The protein below binds the small molecule below.
Small molecule (SMILES): CC(=O)N[C@@H]1[C@@H](O)[C@H](O)[C@@H](CO)O[C@H]1O

Sequence of chain 1.C:
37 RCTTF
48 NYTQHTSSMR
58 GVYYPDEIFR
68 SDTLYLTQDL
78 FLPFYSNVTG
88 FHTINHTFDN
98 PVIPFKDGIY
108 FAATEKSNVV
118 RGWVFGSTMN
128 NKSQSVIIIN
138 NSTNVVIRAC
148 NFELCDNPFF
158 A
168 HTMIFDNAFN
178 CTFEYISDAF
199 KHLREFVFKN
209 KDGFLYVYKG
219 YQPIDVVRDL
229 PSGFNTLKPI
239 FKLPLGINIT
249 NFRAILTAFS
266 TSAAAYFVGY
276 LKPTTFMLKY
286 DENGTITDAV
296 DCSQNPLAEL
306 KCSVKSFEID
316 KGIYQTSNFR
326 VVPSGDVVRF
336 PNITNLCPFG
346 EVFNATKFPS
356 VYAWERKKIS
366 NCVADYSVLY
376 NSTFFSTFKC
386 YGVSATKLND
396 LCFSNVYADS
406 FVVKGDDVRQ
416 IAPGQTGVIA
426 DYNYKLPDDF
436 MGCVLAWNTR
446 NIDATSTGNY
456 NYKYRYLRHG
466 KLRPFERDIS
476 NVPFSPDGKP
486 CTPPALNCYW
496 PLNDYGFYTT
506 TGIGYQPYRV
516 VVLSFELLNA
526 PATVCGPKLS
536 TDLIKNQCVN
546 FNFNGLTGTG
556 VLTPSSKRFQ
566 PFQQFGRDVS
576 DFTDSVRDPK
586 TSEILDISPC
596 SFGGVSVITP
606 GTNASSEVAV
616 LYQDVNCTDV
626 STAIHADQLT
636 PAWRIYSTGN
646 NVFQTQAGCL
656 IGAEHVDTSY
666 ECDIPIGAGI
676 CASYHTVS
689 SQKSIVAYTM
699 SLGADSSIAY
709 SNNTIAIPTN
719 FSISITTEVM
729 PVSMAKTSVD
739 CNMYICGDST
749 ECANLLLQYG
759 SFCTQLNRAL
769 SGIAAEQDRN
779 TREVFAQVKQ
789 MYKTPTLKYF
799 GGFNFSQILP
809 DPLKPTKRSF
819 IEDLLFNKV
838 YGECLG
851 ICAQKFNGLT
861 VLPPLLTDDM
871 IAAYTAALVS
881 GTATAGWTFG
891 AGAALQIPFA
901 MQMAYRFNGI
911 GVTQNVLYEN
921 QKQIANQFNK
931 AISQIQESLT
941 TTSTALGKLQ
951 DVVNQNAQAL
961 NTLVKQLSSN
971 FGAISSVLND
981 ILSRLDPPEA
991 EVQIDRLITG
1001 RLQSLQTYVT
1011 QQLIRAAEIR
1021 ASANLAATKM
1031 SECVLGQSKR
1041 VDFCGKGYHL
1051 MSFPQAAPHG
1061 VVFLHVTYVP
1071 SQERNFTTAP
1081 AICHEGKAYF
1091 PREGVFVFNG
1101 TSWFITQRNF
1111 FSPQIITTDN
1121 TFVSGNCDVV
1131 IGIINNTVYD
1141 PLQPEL

Binding-site contacts:
Ligand atom O7 contacts residue ALA609 of chain 1.C at 3.8 Å.
Ligand atom C1 contacts residue ASN608 of chain 1.C at 1.4 Å.
Ligand atom C3 contacts residue ASN608 of chain 1.C at 3.6 Å.
Ligand atom C7 contacts residue ASN608 of chain 1.C at 3.6 Å.
Ligand atom C7 contacts residue ALA609 of chain 1.C at 4.3 Å (hydrophobic).
Ligand atom C5 contacts residue ASN608 of chain 1.C at 3.7 Å.
Ligand atom N2 contacts residue ASN608 of chain 1.C at 2.7 Å (h-bond).
Ligand atom O5 contacts residue ASN608 of chain 1.C at 2.5 Å (h-bond).
Ligand atom O7 contacts residue ASN608 of chain 1.C at 3.3 Å (h-bond).
Ligand atom C2 contacts residue ASN608 of chain 1.C at 2.3 Å.
Ligand atom C8 contacts residue ALA609 of chain 1.C at 4.1 Å (hydrophobic).
Ligand atom C6 contacts residue ASN608 of chain 1.C at 4.3 Å.
Ligand atom C4 contacts residue ASN608 of chain 1.C at 4.1 Å.